Sequence of chain 1.E:
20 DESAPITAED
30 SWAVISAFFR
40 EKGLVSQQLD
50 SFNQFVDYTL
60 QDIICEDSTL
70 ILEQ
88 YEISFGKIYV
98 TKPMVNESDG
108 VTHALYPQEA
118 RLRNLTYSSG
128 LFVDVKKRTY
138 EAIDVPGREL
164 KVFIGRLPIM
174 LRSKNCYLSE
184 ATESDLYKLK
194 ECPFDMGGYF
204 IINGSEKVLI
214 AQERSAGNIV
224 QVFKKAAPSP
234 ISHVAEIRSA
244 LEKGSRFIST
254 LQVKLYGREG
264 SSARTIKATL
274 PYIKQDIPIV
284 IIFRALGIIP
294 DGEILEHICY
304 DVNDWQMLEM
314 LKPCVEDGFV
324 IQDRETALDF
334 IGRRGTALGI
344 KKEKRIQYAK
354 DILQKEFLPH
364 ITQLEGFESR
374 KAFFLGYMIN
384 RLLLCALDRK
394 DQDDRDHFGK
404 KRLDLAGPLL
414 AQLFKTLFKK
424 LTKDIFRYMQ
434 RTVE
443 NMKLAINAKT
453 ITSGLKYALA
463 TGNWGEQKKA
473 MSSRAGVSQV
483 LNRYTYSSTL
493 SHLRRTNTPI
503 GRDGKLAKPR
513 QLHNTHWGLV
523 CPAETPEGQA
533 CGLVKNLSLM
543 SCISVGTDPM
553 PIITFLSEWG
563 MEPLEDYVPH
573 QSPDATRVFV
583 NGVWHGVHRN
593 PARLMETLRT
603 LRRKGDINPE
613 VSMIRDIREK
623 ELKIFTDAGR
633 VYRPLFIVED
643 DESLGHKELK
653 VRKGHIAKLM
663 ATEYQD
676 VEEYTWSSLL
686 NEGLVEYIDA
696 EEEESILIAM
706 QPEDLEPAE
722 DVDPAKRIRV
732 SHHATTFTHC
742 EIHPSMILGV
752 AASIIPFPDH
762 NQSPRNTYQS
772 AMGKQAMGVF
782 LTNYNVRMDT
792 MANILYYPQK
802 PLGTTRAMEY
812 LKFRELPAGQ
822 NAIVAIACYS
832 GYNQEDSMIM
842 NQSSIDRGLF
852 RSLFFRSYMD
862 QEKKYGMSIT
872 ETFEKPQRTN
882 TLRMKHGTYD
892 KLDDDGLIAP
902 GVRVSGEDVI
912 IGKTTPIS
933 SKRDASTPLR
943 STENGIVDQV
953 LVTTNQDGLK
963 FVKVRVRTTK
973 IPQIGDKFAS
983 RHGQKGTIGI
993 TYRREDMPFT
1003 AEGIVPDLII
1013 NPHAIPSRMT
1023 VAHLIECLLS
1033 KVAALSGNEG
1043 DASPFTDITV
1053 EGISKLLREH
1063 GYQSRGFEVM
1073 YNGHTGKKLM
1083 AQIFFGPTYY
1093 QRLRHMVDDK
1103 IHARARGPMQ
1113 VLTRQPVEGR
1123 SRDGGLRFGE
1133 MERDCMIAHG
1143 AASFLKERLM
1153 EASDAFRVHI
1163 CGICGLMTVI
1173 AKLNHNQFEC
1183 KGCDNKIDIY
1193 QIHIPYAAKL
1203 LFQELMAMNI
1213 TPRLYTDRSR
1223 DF

A small-molecule ligand and the protein it binds are described below.
Small molecule (SMILES): Nc1nc2c(ncn2[C@H]2C[C@H](O)[C@@H](CO[P](=O)(O)O[P](=O)(O)OP(=O)(O)O)O2)c(=O)[nH]1

Binding-site contacts:
Ligand atom O2G contacts residue ASP481 of chain 1.D at 3.2 Å (salt-bridge).
Ligand atom C1' contacts residue LYS752 of chain 1.D at 4.2 Å.
Ligand atom O2B contacts residue ARG1020 of chain 1.E at 4.0 Å.
Ligand atom C2' contacts residue SER1019 of chain 1.E at 3.8 Å.
Ligand atom O1G contacts residue LYS987 of chain 1.E at 3.8 Å.
Ligand atom O2G contacts residue ASP483 of chain 1.D at 4.3 Å.
Ligand atom O3B contacts residue ARG1020 of chain 1.E at 3.3 Å (salt-bridge).
Ligand atom PB contacts residue ARG766 of chain 1.E at 3.2 Å.
Ligand atom O2B contacts residue ARG766 of chain 1.E at 2.6 Å (salt-bridge).
Ligand atom O1B contacts residue ARG766 of chain 1.E at 2.9 Å (salt-bridge).
Ligand atom O1B contacts residue ARG1020 of chain 1.E at 2.5 Å (salt-bridge).
Ligand atom O3' contacts residue LYS752 of chain 1.D at 4.4 Å.
Ligand atom PB contacts residue ARG1020 of chain 1.E at 3.3 Å.
Ligand atom O1G contacts residue ARG1020 of chain 1.E at 4.3 Å.
Ligand atom O2G contacts residue MG1 of chain 1.P at 2.7 Å.
Ligand atom O1G contacts residue ASP483 of chain 1.D at 4.0 Å.
Ligand atom O3' contacts residue ARG1020 of chain 1.E at 3.7 Å.
Ligand atom N2 contacts residue SER751 of chain 1.D at 4.0 Å.
Ligand atom N3 contacts residue LYS752 of chain 1.D at 4.2 Å.
Ligand atom O1G contacts residue ASP837 of chain 1.E at 4.2 Å.
Ligand atom PG contacts residue MG1 of chain 1.P at 3.8 Å.
Ligand atom O3B contacts residue ASP837 of chain 1.E at 4.5 Å.
Ligand atom C2' contacts residue LYS752 of chain 1.D at 4.3 Å.
Ligand atom O1G contacts residue MG1 of chain 1.P at 4.0 Å.
Ligand atom O3A contacts residue ARG766 of chain 1.E at 4.1 Å.

Sequence of chain 1.D:
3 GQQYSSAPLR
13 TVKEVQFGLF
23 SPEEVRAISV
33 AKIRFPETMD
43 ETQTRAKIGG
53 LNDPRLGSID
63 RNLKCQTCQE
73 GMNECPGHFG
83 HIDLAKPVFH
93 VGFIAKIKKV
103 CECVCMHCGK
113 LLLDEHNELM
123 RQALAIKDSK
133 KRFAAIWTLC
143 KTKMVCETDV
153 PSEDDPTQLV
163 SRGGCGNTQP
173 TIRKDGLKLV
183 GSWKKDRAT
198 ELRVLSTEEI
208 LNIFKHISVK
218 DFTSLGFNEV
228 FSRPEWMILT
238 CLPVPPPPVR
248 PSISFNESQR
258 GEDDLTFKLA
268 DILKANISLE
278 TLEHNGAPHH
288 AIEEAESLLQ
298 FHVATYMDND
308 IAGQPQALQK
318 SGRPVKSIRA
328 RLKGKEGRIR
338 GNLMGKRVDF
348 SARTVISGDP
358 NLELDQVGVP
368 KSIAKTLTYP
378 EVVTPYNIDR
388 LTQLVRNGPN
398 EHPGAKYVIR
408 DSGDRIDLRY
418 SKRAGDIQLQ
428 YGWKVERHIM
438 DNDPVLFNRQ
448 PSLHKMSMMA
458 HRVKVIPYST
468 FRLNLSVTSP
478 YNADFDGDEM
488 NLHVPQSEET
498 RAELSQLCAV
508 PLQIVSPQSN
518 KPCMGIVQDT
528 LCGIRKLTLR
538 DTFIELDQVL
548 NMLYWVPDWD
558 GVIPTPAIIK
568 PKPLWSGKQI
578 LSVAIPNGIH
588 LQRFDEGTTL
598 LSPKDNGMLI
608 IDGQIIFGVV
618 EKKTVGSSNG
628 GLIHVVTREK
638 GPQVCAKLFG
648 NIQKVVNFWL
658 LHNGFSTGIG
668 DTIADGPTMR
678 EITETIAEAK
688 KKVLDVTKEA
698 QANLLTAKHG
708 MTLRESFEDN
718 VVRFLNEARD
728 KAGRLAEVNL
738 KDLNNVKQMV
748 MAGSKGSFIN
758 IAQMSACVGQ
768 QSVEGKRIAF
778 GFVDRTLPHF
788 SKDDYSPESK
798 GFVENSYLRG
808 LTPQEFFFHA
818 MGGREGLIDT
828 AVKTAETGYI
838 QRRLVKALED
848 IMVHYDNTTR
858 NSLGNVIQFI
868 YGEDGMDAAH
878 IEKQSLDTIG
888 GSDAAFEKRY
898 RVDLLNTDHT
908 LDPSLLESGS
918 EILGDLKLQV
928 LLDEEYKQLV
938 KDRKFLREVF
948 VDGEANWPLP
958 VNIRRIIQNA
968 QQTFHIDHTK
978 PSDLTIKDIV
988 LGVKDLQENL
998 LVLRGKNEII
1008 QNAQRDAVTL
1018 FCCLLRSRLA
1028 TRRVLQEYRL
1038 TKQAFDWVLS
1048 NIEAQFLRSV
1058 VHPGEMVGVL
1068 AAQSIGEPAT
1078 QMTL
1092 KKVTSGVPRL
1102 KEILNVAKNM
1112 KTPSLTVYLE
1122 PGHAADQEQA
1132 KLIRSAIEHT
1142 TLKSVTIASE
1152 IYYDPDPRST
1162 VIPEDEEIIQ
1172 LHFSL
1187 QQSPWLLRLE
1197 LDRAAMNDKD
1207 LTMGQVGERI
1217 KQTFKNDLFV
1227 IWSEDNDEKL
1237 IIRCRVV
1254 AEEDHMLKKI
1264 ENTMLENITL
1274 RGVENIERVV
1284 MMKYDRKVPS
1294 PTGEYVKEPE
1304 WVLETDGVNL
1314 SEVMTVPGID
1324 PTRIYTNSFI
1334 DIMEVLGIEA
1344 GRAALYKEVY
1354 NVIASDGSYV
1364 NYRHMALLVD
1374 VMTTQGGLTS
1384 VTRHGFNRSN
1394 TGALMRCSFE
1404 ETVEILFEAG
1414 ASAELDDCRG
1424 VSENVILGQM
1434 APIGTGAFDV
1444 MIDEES